Binding-site contacts:
Ligand atom C13 contacts residue VAL84 of chain 1.H at 3.8 Å (hydrophobic).
Ligand atom C10 contacts residue ASP210 of chain 1.H at 3.6 Å.
Ligand atom C6 contacts residue ALA209 of chain 1.H at 3.9 Å (hydrophobic).
Ligand atom C9 contacts residue LYS99 of chain 1.H at 3.8 Å.
Ligand atom C3 contacts residue LEU199 of chain 1.H at 3.6 Å (hydrophobic).
Ligand atom C14 contacts residue GLU83 of chain 1.H at 3.6 Å.
Ligand atom N contacts residue MET150 of chain 1.H at 3.0 Å (h-bond).
Ligand atom C14 contacts residue GLY79 of chain 1.H at 3.5 Å.
Ligand atom O contacts residue VAL84 of chain 1.H at 3.9 Å.
Ligand atom C4 contacts residue ALA97 of chain 1.H at 3.7 Å (hydrophobic).
Ligand atom N contacts residue ALA97 of chain 1.H at 3.3 Å.
Ligand atom C5 contacts residue GLU148 of chain 1.H at 3.6 Å.
Ligand atom O2 contacts residue LYS99 of chain 1.H at 2.9 Å (salt-bridge).
Ligand atom N1 contacts residue MET150 of chain 1.H at 3.3 Å (h-bond).
Ligand atom C8 contacts residue VAL84 of chain 1.H at 3.8 Å (hydrophobic).
Ligand atom N1 contacts residue TYR149 of chain 1.H at 3.6 Å.
Ligand atom C6 contacts residue MET147 of chain 1.H at 3.7 Å (hydrophobic).
Ligand atom C2 contacts residue LEU199 of chain 1.H at 3.7 Å (hydrophobic).
Ligand atom N1 contacts residue GLU148 of chain 1.H at 2.8 Å (salt-bridge).
Ligand atom N1 contacts residue ALA97 of chain 1.H at 3.3 Å.
Ligand atom C15 contacts residue GLU83 of chain 1.H at 3.8 Å.
Ligand atom C contacts residue PHE362 of chain 1.H at 3.9 Å (hydrophobic).
Ligand atom C15 contacts residue LYS99 of chain 1.H at 3.8 Å.
Ligand atom C13 contacts residue GLY79 of chain 1.H at 3.8 Å.
Ligand atom C15 contacts residue GLY82 of chain 1.H at 3.6 Å.
Ligand atom O2 contacts residue ASP210 of chain 1.H at 3.3 Å.
Ligand atom C contacts residue ILE76 of chain 1.H at 3.6 Å (hydrophobic).
Ligand atom C12 contacts residue LYS99 of chain 1.H at 3.7 Å.
Ligand atom C4 contacts residue ILE76 of chain 1.H at 3.8 Å (hydrophobic).
Ligand atom C5 contacts residue LEU199 of chain 1.H at 3.9 Å (hydrophobic).
Ligand atom C18 contacts residue VAL84 of chain 1.H at 3.6 Å (hydrophobic).
Ligand atom C5 contacts residue ALA97 of chain 1.H at 3.7 Å (hydrophobic).
Ligand atom C14 contacts residue GLY82 of chain 1.H at 3.7 Å.
Ligand atom C7 contacts residue ALA209 of chain 1.H at 3.8 Å (hydrophobic).
Ligand atom C15 contacts residue GLY79 of chain 1.H at 3.8 Å.
Ligand atom C17 contacts residue LYS99 of chain 1.H at 3.5 Å.
Ligand atom N contacts residue GLU148 of chain 1.H at 3.9 Å.
Ligand atom C16 contacts residue LYS99 of chain 1.H at 3.6 Å.
Ligand atom C16 contacts residue GLY79 of chain 1.H at 3.9 Å.
Ligand atom N contacts residue TYR149 of chain 1.H at 3.6 Å.

The small molecule below binds the protein below.
Small molecule (SMILES): COc1cc(C(=O)N[C@H](CO)c2ccccc2)ccc1-c1cn[nH]c1

Sequence of chain 1.H:
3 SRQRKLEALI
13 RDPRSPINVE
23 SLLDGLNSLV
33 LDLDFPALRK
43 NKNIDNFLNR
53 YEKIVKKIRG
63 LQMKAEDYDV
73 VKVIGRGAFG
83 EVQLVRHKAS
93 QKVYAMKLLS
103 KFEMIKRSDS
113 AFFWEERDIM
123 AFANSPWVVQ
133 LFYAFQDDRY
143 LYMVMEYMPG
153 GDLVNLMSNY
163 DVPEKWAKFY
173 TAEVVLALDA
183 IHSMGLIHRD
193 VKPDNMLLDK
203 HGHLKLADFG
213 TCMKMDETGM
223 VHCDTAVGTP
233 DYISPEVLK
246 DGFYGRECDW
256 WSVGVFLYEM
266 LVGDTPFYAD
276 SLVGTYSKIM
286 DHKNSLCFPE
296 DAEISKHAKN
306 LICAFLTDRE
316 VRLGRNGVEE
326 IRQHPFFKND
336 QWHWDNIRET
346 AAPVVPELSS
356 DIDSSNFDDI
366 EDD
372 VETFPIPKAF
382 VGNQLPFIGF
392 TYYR